Binding-site contacts:
Ligand atom C2 contacts residue SER125 of chain 1.A at 3.5 Å.
Ligand atom C6 contacts residue PHE117 of chain 1.A at 4.2 Å (hydrophobic).
Ligand atom O1 contacts residue SER121 of chain 1.A at 2.7 Å (h-bond).
Ligand atom O2 contacts residue GSH1 of chain 1.D at 2.9 Å (h-bond).
Ligand atom O2 contacts residue PRO22 of chain 1.A at 4.4 Å.
Ligand atom C1 contacts residue SER121 of chain 1.A at 3.6 Å.
Ligand atom C1 contacts residue PHE117 of chain 1.A at 4.2 Å (hydrophobic).
Ligand atom C4 contacts residue DMS1 of chain 1.E at 4.1 Å.
Ligand atom C8 contacts residue MET124 of chain 1.A at 3.7 Å (hydrophobic).
Ligand atom C2 contacts residue GSH1 of chain 1.D at 4.3 Å.
Ligand atom C2 contacts residue SER121 of chain 1.A at 3.9 Å.
Ligand atom C8 contacts residue VAL128 of chain 1.A at 4.2 Å (hydrophobic).
Ligand atom O1 contacts residue GSH1 of chain 1.D at 3.3 Å (h-bond).
Ligand atom C5 contacts residue GSH1 of chain 1.D at 2.7 Å.
Ligand atom C5 contacts residue SER21 of chain 1.A at 4.4 Å.
Ligand atom O2 contacts residue LEU45 of chain 1.A at 3.9 Å.
Ligand atom C7 contacts residue MET124 of chain 1.A at 3.8 Å (hydrophobic).
Ligand atom O1 contacts residue SER125 of chain 1.A at 4.4 Å.
Ligand atom C6 contacts residue SER21 of chain 1.A at 4.5 Å.
Ligand atom C8 contacts residue MET219 of chain 1.A at 4.1 Å (hydrophobic).
Ligand atom O1 contacts residue PHE117 of chain 1.A at 3.4 Å.
Ligand atom C1 contacts residue SER125 of chain 1.A at 4.5 Å.
Ligand atom O2 contacts residue SER21 of chain 1.A at 3.4 Å.
Ligand atom C6 contacts residue GSH1 of chain 1.D at 1.8 Å.
Ligand atom C4 contacts residue GSH1 of chain 1.D at 4.2 Å.
Ligand atom C4 contacts residue PHE46 of chain 1.A at 4.4 Å (hydrophobic).
Ligand atom C8 contacts residue PHE46 of chain 1.A at 4.4 Å (hydrophobic).
Ligand atom C3 contacts residue MET124 of chain 1.A at 4.3 Å (hydrophobic).
Ligand atom C8 contacts residue SER125 of chain 1.A at 4.2 Å.
Ligand atom C1 contacts residue GSH1 of chain 1.D at 3.0 Å.
Ligand atom O2 contacts residue ARG20 of chain 1.A at 4.3 Å.

Sequence of chain 1.A:
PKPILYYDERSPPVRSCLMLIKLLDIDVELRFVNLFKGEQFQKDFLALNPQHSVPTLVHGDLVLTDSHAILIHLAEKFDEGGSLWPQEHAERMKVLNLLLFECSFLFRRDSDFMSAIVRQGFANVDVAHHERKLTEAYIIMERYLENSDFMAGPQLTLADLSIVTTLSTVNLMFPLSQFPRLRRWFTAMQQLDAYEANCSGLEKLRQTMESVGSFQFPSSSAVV

This small molecule binds to this protein.
Small molecule (SMILES): CC1(C)CC(=O)CC(=O)C1